Sequence of chain 2.C:
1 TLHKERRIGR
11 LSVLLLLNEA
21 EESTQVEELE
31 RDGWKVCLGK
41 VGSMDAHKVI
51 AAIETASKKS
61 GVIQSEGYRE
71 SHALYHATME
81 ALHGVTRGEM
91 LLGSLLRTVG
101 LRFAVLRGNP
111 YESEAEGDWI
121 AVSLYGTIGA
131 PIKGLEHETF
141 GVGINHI

The protein below binds the small molecule below.
Small molecule (SMILES): N[C@@H](Cc1c[nH]c[nH+]1)C(=O)O

Binding-site contacts:
Ligand atom CA contacts residue MG1 of chain 2.G at 3.1 Å.
Ligand atom O contacts residue HIS137 of chain 2.C at 3.0 Å (h-bond).
Ligand atom CE1 contacts residue GLY129 of chain 2.C at 3.9 Å.
Ligand atom CE1 contacts residue ALA130 of chain 2.C at 3.4 Å (hydrophobic).
Ligand atom N contacts residue MG1 of chain 2.G at 2.4 Å.
Ligand atom NE2 contacts residue TYR75 of chain 2.B at 3.5 Å.
Ligand atom CD2 contacts residue ARG97 of chain 2.C at 3.7 Å.
Ligand atom CG contacts residue TYR68 of chain 2.B at 3.7 Å (hydrophobic).
Ligand atom CE1 contacts residue TYR68 of chain 2.B at 3.6 Å (hydrophobic).
Ligand atom NE2 contacts residue GLY129 of chain 2.C at 3.8 Å.
Ligand atom CD2 contacts residue LEU96 of chain 2.C at 4.0 Å (hydrophobic).
Ligand atom ND1 contacts residue ALA130 of chain 2.C at 3.7 Å.
Ligand atom CD2 contacts residue TYR75 of chain 2.B at 3.5 Å (hydrophobic).
Ligand atom N contacts residue HIS72 of chain 2.B at 3.0 Å.
Ligand atom CG contacts residue ALA130 of chain 2.C at 3.9 Å (hydrophobic).
Ligand atom C contacts residue MG1 of chain 2.G at 3.0 Å.
Ligand atom N contacts residue HIS137 of chain 2.C at 3.2 Å (h-bond).
Ligand atom OXT contacts residue ARG87 of chain 2.C at 2.8 Å (salt-bridge).
Ligand atom O contacts residue ARG87 of chain 2.C at 2.9 Å (salt-bridge).
Ligand atom ND1 contacts residue GLY129 of chain 2.C at 3.5 Å.
Ligand atom CD2 contacts residue ALA130 of chain 2.C at 3.7 Å (hydrophobic).
Ligand atom C contacts residue HIS137 of chain 2.C at 3.7 Å.
Ligand atom O contacts residue MG1 of chain 2.G at 2.1 Å.
Ligand atom CG contacts residue GLY129 of chain 2.C at 3.4 Å.
Ligand atom OXT contacts residue ILE128 of chain 2.C at 3.7 Å.
Ligand atom CB contacts residue TYR68 of chain 2.B at 3.9 Å (hydrophobic).
Ligand atom CD2 contacts residue GLY129 of chain 2.C at 3.6 Å.
Ligand atom CB contacts residue GLY129 of chain 2.C at 3.6 Å.
Ligand atom C contacts residue ARG87 of chain 2.C at 3.5 Å.
Ligand atom CA contacts residue TYR75 of chain 2.B at 3.7 Å (hydrophobic).
Ligand atom CG contacts residue TYR75 of chain 2.B at 4.0 Å (hydrophobic).
Ligand atom N contacts residue TYR68 of chain 2.B at 2.9 Å (h-bond).
Ligand atom CA contacts residue HIS137 of chain 2.C at 4.0 Å.
Ligand atom O contacts residue HIS76 of chain 2.B at 3.0 Å (h-bond).
Ligand atom CA contacts residue HIS76 of chain 2.B at 3.7 Å.
Ligand atom C contacts residue HIS76 of chain 2.B at 3.7 Å.
Ligand atom OXT contacts residue ARG97 of chain 2.C at 3.0 Å (salt-bridge).
Ligand atom N contacts residue HIS76 of chain 2.B at 3.5 Å (h-bond).
Ligand atom ND1 contacts residue TYR68 of chain 2.B at 2.7 Å (h-bond).
Ligand atom NE2 contacts residue ALA130 of chain 2.C at 3.4 Å (h-bond).

Sequence of chain 1.A:
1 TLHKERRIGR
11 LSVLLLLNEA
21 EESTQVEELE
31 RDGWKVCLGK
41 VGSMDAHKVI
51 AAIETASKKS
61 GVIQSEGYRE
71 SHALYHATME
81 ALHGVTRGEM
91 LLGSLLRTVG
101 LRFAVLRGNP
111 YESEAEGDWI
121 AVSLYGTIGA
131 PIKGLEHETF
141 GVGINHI

Sequence of chain 2.B:
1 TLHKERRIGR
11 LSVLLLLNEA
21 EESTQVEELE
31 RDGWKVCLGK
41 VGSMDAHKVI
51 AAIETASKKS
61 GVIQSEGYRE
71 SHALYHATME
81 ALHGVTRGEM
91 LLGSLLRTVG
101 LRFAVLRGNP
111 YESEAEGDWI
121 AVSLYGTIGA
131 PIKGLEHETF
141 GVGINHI